Sequence of chain 1.A:
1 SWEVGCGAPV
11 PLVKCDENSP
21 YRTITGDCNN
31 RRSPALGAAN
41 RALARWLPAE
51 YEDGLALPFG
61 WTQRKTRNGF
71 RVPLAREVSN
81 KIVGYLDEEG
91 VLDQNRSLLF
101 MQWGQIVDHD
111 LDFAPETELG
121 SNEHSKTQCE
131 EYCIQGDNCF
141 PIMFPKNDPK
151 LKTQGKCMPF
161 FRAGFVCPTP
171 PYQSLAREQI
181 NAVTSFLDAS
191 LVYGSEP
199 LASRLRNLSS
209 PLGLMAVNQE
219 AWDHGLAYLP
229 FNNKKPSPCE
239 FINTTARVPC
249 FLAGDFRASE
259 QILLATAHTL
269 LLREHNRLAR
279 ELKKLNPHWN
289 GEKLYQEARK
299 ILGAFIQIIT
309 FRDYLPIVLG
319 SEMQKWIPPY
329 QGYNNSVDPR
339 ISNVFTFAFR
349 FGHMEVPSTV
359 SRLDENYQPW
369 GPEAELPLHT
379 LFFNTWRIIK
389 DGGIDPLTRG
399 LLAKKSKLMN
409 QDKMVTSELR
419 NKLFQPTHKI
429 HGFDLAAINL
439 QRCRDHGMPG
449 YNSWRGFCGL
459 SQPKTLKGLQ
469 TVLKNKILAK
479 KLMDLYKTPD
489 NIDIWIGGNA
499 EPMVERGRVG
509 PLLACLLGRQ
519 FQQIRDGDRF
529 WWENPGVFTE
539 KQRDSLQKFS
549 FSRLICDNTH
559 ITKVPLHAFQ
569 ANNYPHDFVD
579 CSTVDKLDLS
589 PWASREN

This protein binds this small molecule.
Small molecule (SMILES): CC(=O)N[C@H]1[C@H](O[C@H]2[C@H](O)[C@@H](NC(C)=O)CO[C@@H]2CO)O[C@H](CO)[C@@H](O)[C@@H]1O

Binding-site contacts:
Ligand atom C7 contacts residue ALA214 of chain 1.A at 4.2 Å (hydrophobic).
Ligand atom O7 contacts residue GLN217 of chain 1.A at 3.0 Å (h-bond).
Ligand atom O7 contacts residue VAL215 of chain 1.A at 3.0 Å (h-bond).
Ligand atom C7 contacts residue GLN217 of chain 1.A at 3.0 Å.
Ligand atom O6 contacts residue GLN217 of chain 1.A at 3.9 Å.
Ligand atom O6 contacts residue LEU212 of chain 1.A at 4.5 Å.
Ligand atom O5 contacts residue LEU212 of chain 1.A at 4.0 Å.
Ligand atom C1 contacts residue ASN205 of chain 1.A at 1.4 Å.
Ligand atom C2 contacts residue ASN205 of chain 1.A at 2.2 Å.
Ligand atom C3 contacts residue GLN217 of chain 1.A at 4.3 Å.
Ligand atom C6 contacts residue TRP220 of chain 1.A at 4.4 Å (hydrophobic).
Ligand atom O3 contacts residue GLN217 of chain 1.A at 3.2 Å (h-bond).
Ligand atom C8 contacts residue GLN217 of chain 1.A at 3.1 Å.
Ligand atom C2 contacts residue GLN217 of chain 1.A at 4.4 Å.
Ligand atom O7 contacts residue ALA214 of chain 1.A at 3.5 Å.
Ligand atom O5 contacts residue SER208 of chain 1.A at 3.2 Å (h-bond).
Ligand atom C8 contacts residue VAL215 of chain 1.A at 4.2 Å (hydrophobic).
Ligand atom C7 contacts residue VAL215 of chain 1.A at 4.0 Å (hydrophobic).
Ligand atom C5 contacts residue ASN205 of chain 1.A at 3.6 Å.
Ligand atom O6 contacts residue LEU210 of chain 1.A at 3.1 Å.
Ligand atom C7 contacts residue ASN205 of chain 1.A at 3.2 Å.
Ligand atom N2 contacts residue ASN205 of chain 1.A at 2.6 Å (h-bond).
Ligand atom O7 contacts residue ASN205 of chain 1.A at 3.5 Å (h-bond).
Ligand atom O5 contacts residue ASN205 of chain 1.A at 2.4 Å (h-bond).
Ligand atom C6 contacts residue SER208 of chain 1.A at 4.0 Å.
Ligand atom C8 contacts residue ALA214 of chain 1.A at 4.1 Å (hydrophobic).
Ligand atom C1 contacts residue SER208 of chain 1.A at 3.6 Å.
Ligand atom C4 contacts residue ASN205 of chain 1.A at 4.2 Å.
Ligand atom C6 contacts residue LEU210 of chain 1.A at 4.1 Å (hydrophobic).
Ligand atom C6 contacts residue LEU212 of chain 1.A at 4.4 Å (hydrophobic).
Ligand atom N2 contacts residue GLN217 of chain 1.A at 3.8 Å.
Ligand atom C3 contacts residue ASN205 of chain 1.A at 3.6 Å.
Ligand atom C8 contacts residue ASN205 of chain 1.A at 4.4 Å.
Ligand atom C5 contacts residue SER208 of chain 1.A at 3.8 Å.
Ligand atom O6 contacts residue SER208 of chain 1.A at 3.1 Å (h-bond).
Ligand atom C6 contacts residue GLN217 of chain 1.A at 4.4 Å.